A protein and the small-molecule ligand that binds it are described below.
Small molecule (SMILES): CC(=O)N[C@H]1[C@H](O[C@H]2[C@H](O)[C@@H](NC(C)=O)CO[C@@H]2CO)O[C@H](CO)[C@@H](O)[C@@H]1O

Sequence of chain 1.A:
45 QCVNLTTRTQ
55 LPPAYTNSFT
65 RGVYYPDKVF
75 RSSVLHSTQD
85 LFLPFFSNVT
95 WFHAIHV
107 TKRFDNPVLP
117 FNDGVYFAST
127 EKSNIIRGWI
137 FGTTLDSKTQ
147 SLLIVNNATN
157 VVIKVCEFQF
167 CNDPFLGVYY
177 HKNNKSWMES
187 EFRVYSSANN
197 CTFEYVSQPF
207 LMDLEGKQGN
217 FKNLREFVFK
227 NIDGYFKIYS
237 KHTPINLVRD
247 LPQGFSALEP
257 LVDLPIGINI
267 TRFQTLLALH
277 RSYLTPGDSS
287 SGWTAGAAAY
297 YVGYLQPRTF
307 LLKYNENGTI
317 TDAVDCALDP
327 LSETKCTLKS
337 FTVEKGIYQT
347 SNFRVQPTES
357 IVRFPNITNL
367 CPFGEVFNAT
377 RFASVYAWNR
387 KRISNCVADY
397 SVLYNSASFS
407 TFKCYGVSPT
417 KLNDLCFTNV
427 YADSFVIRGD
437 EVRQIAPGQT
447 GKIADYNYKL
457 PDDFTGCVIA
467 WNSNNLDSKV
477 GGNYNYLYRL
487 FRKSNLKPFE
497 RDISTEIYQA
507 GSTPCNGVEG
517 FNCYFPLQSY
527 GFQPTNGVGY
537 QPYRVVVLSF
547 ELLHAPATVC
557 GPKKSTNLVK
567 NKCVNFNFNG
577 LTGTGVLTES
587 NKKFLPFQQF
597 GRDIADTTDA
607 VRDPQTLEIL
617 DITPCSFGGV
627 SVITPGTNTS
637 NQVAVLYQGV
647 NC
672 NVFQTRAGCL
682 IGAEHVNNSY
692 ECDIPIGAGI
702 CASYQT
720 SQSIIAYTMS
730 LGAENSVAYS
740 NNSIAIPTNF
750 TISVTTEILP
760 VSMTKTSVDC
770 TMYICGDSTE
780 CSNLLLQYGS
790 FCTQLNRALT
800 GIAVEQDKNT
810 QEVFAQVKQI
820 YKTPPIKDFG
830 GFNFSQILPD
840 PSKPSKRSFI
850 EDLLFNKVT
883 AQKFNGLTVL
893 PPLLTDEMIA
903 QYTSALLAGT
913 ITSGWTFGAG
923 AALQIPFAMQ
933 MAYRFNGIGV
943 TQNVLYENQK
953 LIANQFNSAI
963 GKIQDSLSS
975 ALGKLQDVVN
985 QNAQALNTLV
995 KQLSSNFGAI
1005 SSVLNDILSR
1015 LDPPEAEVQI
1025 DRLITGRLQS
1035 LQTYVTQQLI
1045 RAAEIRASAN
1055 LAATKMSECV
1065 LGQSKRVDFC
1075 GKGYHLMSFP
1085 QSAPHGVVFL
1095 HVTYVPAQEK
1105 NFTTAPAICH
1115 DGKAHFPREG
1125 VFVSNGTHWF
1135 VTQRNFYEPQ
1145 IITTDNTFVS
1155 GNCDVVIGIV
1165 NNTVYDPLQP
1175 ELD

Binding-site contacts:
Ligand atom C2 contacts residue ASN748 of chain 1.A at 2.5 Å.
Ligand atom O4 contacts residue LEU953 of chain 1.A at 3.8 Å.
Ligand atom C5 contacts residue LEU953 of chain 1.A at 4.5 Å (hydrophobic).
Ligand atom C3 contacts residue ASN748 of chain 1.A at 3.8 Å.
Ligand atom C1 contacts residue ASN748 of chain 1.A at 1.4 Å.
Ligand atom C5 contacts residue ASN748 of chain 1.A at 3.7 Å.
Ligand atom C6 contacts residue GLN957 of chain 1.A at 4.4 Å.
Ligand atom C3 contacts residue LEU953 of chain 1.A at 3.9 Å (hydrophobic).
Ligand atom C8 contacts residue ASN748 of chain 1.A at 3.9 Å.
Ligand atom O5 contacts residue ASN748 of chain 1.A at 2.4 Å (h-bond).
Ligand atom N2 contacts residue ASN748 of chain 1.A at 2.9 Å (h-bond).
Ligand atom O3 contacts residue LEU953 of chain 1.A at 4.5 Å.
Ligand atom C7 contacts residue ASN748 of chain 1.A at 3.2 Å.
Ligand atom C8 contacts residue THR747 of chain 1.A at 4.2 Å.
Ligand atom O7 contacts residue ASN748 of chain 1.A at 3.5 Å (h-bond).
Ligand atom C4 contacts residue LEU953 of chain 1.A at 4.3 Å (hydrophobic).
Ligand atom C4 contacts residue ASN748 of chain 1.A at 4.2 Å.